Sequence of chain 1.L:
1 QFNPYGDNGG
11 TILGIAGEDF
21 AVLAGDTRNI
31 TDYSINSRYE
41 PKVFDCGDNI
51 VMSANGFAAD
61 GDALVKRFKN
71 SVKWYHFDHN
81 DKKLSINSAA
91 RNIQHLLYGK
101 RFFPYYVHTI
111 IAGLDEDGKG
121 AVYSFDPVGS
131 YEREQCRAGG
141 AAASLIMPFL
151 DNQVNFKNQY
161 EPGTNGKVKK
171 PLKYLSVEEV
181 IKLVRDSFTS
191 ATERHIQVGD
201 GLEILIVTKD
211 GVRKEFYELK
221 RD

A protein and the small-molecule ligand that binds it are described below.
Small molecule (SMILES): COc1ccc(C[C@H](NC(=O)[C@H](C)NC(=O)CN2CCOCC2)C(=O)N[C@@H](Cc2ccccc2)[C@@H](O)[C@H](C)CO)cc1

Sequence of chain 1.W:
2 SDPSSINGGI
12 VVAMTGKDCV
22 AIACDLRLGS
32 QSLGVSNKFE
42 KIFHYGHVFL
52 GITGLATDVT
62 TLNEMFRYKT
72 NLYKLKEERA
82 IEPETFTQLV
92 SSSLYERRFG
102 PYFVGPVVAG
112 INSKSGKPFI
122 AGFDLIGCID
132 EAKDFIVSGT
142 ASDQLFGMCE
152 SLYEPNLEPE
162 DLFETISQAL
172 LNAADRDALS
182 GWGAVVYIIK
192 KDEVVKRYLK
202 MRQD

Binding-site contacts:
Ligand atom O37 contacts residue GLN22 of chain 1.V at 3.5 Å.
Ligand atom C9 contacts residue THR1 of chain 1.V at 1.4 Å.
Ligand atom O39 contacts residue ALA49 of chain 1.V at 3.0 Å (h-bond).
Ligand atom N28 contacts residue ASP125 of chain 1.W at 3.2 Å (salt-bridge).
Ligand atom N22 contacts residue THR1 of chain 1.V at 3.7 Å.
Ligand atom C43 contacts residue MES1 of chain 1.MA at 3.6 Å.
Ligand atom C6 contacts residue THR1 of chain 1.V at 3.6 Å.
Ligand atom O13 contacts residue GLY168 of chain 1.V at 3.5 Å (h-bond).
Ligand atom O13 contacts residue THR21 of chain 1.V at 3.2 Å (h-bond).
Ligand atom C7 contacts residue GLY47 of chain 1.V at 3.4 Å.
Ligand atom O13 contacts residue THR1 of chain 1.V at 3.1 Å (h-bond).
Ligand atom C10 contacts residue THR1 of chain 1.V at 1.5 Å.
Ligand atom C42 contacts residue MES1 of chain 1.MA at 3.6 Å.
Ligand atom C10 contacts residue GLY168 of chain 1.V at 3.5 Å.
Ligand atom O21 contacts residue THR1 of chain 1.V at 2.4 Å (h-bond).
Ligand atom O21 contacts residue MES1 of chain 1.MA at 2.8 Å (h-bond).
Ligand atom C5 contacts residue ALA49 of chain 1.V at 3.5 Å (hydrophobic).
Ligand atom C12 contacts residue MES1 of chain 1.MA at 3.3 Å.
Ligand atom C4 contacts residue ALA49 of chain 1.V at 3.4 Å (hydrophobic).
Ligand atom C8 contacts residue GLY47 of chain 1.V at 3.7 Å.
Ligand atom C44 contacts residue MES1 of chain 1.MA at 3.6 Å.
Ligand atom C33 contacts residue THR48 of chain 1.V at 3.3 Å.
Ligand atom C12 contacts residue THR1 of chain 1.V at 2.5 Å.
Ligand atom O49 contacts residue THR21 of chain 1.V at 3.1 Å (h-bond).
Ligand atom N22 contacts residue GLY47 of chain 1.V at 2.8 Å (h-bond).
Ligand atom C8 contacts residue THR1 of chain 1.V at 2.4 Å.
Ligand atom C11 contacts residue THR1 of chain 1.V at 2.5 Å.
Ligand atom C11 contacts residue ARG19 of chain 1.V at 3.2 Å.
Ligand atom C7 contacts residue THR1 of chain 1.V at 2.6 Å.
Ligand atom N25 contacts residue THR21 of chain 1.V at 2.9 Å (h-bond).
Ligand atom C24 contacts residue GLY47 of chain 1.V at 3.4 Å.
Ligand atom C11 contacts residue GLY168 of chain 1.V at 3.0 Å.
Ligand atom O21 contacts residue GLY47 of chain 1.V at 3.1 Å (h-bond).
Ligand atom C1 contacts residue GLY45 of chain 1.V at 3.6 Å.
Ligand atom C3 contacts residue GLU53 of chain 1.V at 3.5 Å.
Ligand atom C23 contacts residue GLY47 of chain 1.V at 3.6 Å.
Ligand atom C42 contacts residue GLY47 of chain 1.V at 3.6 Å.
Ligand atom C27 contacts residue THR21 of chain 1.V at 3.6 Å.
Ligand atom C2 contacts residue THR52 of chain 1.V at 3.7 Å.
Ligand atom O49 contacts residue SER20 of chain 1.V at 3.4 Å (h-bond).

Sequence of chain 1.V:
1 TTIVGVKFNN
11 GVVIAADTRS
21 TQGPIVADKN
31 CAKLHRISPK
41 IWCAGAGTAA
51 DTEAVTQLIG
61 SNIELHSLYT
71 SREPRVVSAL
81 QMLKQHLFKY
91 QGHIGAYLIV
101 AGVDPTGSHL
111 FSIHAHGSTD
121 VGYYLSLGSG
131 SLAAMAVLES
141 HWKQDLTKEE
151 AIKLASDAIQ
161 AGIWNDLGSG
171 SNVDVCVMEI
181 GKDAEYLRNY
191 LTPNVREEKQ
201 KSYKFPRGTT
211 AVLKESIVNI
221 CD